Binding-site contacts:
Ligand atom O1B contacts residue THR469 of chain 1.F at 3.0 Å (h-bond).
Ligand atom O6 contacts residue ALA470 of chain 1.F at 3.5 Å (h-bond).
Ligand atom O8 contacts residue THR469 of chain 1.F at 4.5 Å.
Ligand atom C4 contacts residue ASN444 of chain 1.F at 3.8 Å.
Ligand atom C5 contacts residue THR469 of chain 1.F at 3.8 Å.
Ligand atom C4 contacts residue THR469 of chain 1.F at 2.9 Å.
Ligand atom C3 contacts residue ALA470 of chain 1.F at 3.9 Å (hydrophobic).
Ligand atom O4 contacts residue LYS467 of chain 1.F at 2.9 Å (salt-bridge).
Ligand atom O6 contacts residue THR469 of chain 1.F at 2.7 Å (h-bond).
Ligand atom O4 contacts residue ASN444 of chain 1.F at 4.0 Å.
Ligand atom O4 contacts residue THR469 of chain 1.F at 3.9 Å.
Ligand atom C3 contacts residue THR469 of chain 1.F at 1.6 Å.
Ligand atom N5 contacts residue THR469 of chain 1.F at 4.2 Å.
Ligand atom C2 contacts residue THR469 of chain 1.F at 1.4 Å.
Ligand atom C3 contacts residue LYS467 of chain 1.F at 4.3 Å.
Ligand atom O1A contacts residue THR469 of chain 1.F at 3.4 Å.
Ligand atom C6 contacts residue THR469 of chain 1.F at 3.8 Å.
Ligand atom C1 contacts residue THR469 of chain 1.F at 2.5 Å.
Ligand atom C4 contacts residue LYS467 of chain 1.F at 4.1 Å.
Ligand atom C4 contacts residue ALA470 of chain 1.F at 4.3 Å (hydrophobic).
Ligand atom C5 contacts residue ASN444 of chain 1.F at 4.2 Å.
Ligand atom C2 contacts residue ALA470 of chain 1.F at 3.5 Å (hydrophobic).

Sequence of chain 1.F:
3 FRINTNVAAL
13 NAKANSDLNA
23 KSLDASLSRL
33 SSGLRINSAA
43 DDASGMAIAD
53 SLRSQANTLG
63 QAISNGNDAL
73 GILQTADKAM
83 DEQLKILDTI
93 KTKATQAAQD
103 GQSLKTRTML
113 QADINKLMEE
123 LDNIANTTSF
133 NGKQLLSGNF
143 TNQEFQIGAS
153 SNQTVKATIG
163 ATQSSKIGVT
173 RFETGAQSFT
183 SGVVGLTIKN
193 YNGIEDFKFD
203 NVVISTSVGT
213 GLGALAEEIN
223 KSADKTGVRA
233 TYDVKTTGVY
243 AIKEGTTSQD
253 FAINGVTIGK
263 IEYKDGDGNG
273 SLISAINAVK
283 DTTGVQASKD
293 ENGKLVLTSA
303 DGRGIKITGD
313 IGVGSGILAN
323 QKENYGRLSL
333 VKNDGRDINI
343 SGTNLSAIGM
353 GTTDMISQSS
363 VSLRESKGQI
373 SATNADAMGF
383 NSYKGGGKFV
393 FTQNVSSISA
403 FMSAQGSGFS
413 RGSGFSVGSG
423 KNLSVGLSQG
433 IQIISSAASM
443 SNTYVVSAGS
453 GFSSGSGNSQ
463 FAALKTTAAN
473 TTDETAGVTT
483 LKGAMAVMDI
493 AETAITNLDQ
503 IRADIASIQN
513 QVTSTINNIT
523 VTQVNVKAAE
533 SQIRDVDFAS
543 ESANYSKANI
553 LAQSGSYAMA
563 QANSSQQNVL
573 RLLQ

A protein and the small-molecule ligand that binds it are described below.
Small molecule (SMILES): C[C@H](O)[C@H](N)[C@@H]1O[C@](O)(C(=O)O)C[C@H](O)[C@@H]1N